Binding-site contacts:
Ligand atom C7 contacts residue ASN208 of chain 1.D at 3.0 Å.
Ligand atom O7 contacts residue GLY206 of chain 1.D at 4.3 Å.
Ligand atom C4 contacts residue ASN208 of chain 1.D at 4.3 Å.
Ligand atom C2 contacts residue ASN208 of chain 1.D at 2.5 Å.
Ligand atom C3 contacts residue ASN208 of chain 1.D at 3.8 Å.
Ligand atom O5 contacts residue ASN208 of chain 1.D at 2.4 Å (h-bond).
Ligand atom N2 contacts residue ASN208 of chain 1.D at 2.9 Å (h-bond).
Ligand atom C5 contacts residue ASN208 of chain 1.D at 3.7 Å.
Ligand atom C8 contacts residue ASN208 of chain 1.D at 3.8 Å.
Ligand atom C1 contacts residue ASN208 of chain 1.D at 1.5 Å.
Ligand atom C8 contacts residue GLY206 of chain 1.D at 4.1 Å.
Ligand atom O7 contacts residue ASN208 of chain 1.D at 2.9 Å (h-bond).

A protein and the small-molecule ligand that binds it are described below.
Small molecule (SMILES): CC(=O)N[C@@H]1[C@@H](O)[C@H](O)[C@@H](CO)O[C@H]1O

Sequence of chain 1.D:
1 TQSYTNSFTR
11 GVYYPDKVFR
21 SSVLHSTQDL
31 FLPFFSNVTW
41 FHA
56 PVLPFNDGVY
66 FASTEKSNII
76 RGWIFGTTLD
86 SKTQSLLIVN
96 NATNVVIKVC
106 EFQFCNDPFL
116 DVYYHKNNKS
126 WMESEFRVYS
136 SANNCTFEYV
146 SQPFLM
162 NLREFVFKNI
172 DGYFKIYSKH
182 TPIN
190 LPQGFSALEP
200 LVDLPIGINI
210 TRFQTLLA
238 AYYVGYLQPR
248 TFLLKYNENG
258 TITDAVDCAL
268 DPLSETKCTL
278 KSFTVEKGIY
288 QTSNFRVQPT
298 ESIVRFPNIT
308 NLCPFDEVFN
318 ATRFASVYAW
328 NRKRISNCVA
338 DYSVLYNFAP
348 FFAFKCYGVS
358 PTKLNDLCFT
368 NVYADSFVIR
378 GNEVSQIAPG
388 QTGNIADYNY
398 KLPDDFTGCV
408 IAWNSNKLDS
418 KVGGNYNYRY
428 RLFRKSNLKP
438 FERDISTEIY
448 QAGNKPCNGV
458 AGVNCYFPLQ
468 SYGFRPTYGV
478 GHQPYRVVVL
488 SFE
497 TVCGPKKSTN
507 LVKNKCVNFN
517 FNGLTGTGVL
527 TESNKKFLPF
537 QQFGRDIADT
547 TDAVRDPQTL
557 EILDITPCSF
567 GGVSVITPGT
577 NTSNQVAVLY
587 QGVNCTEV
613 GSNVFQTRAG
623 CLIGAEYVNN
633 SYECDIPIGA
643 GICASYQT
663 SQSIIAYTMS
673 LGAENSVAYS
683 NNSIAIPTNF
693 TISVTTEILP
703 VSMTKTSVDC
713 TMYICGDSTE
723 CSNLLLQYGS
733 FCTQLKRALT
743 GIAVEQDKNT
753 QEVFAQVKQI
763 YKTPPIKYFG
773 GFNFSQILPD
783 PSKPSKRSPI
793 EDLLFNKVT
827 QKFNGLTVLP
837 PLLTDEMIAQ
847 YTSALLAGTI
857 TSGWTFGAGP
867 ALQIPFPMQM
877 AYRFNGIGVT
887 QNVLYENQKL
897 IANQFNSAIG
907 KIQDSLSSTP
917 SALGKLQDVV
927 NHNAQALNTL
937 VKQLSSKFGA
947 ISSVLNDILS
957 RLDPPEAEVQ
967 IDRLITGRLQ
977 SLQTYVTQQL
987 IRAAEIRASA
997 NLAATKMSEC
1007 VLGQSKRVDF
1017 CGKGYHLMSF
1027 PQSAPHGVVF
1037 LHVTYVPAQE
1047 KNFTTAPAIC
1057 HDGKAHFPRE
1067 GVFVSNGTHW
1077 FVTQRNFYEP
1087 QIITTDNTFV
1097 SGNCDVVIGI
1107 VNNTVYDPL